The small molecule below binds the protein below.
Small molecule (SMILES): CC(=O)N[C@@H]1[C@@H](O)[C@H](O)[C@@H](CO)O[C@H]1O

Sequence of chain 1.A:
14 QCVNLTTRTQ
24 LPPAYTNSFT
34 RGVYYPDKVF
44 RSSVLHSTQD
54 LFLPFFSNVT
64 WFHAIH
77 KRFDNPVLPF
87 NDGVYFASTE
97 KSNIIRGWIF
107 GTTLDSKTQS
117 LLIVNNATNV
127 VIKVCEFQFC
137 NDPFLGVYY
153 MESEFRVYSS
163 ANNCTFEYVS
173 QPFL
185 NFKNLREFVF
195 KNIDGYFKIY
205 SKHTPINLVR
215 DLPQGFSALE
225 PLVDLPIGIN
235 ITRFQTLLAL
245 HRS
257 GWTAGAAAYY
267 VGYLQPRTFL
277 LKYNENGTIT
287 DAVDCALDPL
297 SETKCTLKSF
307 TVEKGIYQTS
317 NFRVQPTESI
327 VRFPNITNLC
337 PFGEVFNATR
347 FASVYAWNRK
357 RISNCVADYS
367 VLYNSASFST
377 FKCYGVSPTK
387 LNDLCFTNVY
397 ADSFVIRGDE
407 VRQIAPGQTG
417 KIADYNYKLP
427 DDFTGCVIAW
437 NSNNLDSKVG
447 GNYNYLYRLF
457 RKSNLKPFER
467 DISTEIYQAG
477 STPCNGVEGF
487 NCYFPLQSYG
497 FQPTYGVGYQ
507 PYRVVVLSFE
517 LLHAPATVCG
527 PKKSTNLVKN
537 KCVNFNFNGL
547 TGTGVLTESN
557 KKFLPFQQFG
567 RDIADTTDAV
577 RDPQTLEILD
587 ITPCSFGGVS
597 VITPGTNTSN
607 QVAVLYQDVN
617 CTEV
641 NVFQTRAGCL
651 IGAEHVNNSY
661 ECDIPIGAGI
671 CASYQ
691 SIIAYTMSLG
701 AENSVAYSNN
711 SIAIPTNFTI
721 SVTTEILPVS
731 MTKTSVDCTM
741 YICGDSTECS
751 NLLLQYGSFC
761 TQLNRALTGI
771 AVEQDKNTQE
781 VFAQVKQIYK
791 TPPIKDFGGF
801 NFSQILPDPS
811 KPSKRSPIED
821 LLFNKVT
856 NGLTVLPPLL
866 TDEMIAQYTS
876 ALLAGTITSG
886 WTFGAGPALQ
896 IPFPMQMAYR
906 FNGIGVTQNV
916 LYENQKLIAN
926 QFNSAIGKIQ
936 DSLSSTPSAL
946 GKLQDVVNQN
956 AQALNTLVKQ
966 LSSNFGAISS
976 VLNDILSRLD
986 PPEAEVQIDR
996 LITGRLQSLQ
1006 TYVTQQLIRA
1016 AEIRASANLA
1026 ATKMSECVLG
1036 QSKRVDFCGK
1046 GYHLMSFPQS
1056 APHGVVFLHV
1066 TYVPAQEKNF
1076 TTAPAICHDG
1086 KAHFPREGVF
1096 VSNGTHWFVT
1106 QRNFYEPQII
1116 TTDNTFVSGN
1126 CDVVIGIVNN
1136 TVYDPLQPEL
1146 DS

Binding-site contacts:
Ligand atom O6 contacts residue ASN164 of chain 1.A at 3.7 Å.
Ligand atom C1 contacts residue ASN164 of chain 1.A at 4.0 Å.
Ligand atom C2 contacts residue ASN165 of chain 1.A at 2.5 Å.
Ligand atom O5 contacts residue GLU132 of chain 1.A at 4.2 Å.
Ligand atom C5 contacts residue ASN165 of chain 1.A at 3.7 Å.
Ligand atom C1 contacts residue ASN165 of chain 1.A at 1.4 Å.
Ligand atom C7 contacts residue ASN165 of chain 1.A at 3.4 Å.
Ligand atom C6 contacts residue ASN164 of chain 1.A at 3.5 Å.
Ligand atom C1 contacts residue GLU132 of chain 1.A at 3.7 Å.
Ligand atom O6 contacts residue ASN165 of chain 1.A at 4.2 Å.
Ligand atom O7 contacts residue ASN165 of chain 1.A at 3.5 Å.
Ligand atom O5 contacts residue ASN164 of chain 1.A at 3.1 Å (h-bond).
Ligand atom C4 contacts residue ASN165 of chain 1.A at 4.3 Å.
Ligand atom C5 contacts residue ASN164 of chain 1.A at 3.8 Å.
Ligand atom O5 contacts residue ASN165 of chain 1.A at 2.4 Å (h-bond).
Ligand atom C3 contacts residue ASN165 of chain 1.A at 3.8 Å.
Ligand atom N2 contacts residue ASN165 of chain 1.A at 2.9 Å (h-bond).